This small molecule binds to this protein.
Small molecule (SMILES): N[C@@H](COP(=O)(O)O)C(=O)O

Binding-site contacts:
Ligand atom CA contacts residue LYS97 of chain 1.A at 4.3 Å.
Ligand atom C contacts residue ASP96 of chain 1.A at 4.1 Å.
Ligand atom O contacts residue CA1 of chain 1.C at 2.3 Å.
Ligand atom N contacts residue ASN64 of chain 1.A at 4.3 Å.
Ligand atom O2P contacts residue LYS97 of chain 1.A at 4.2 Å.
Ligand atom N contacts residue ASP34 of chain 1.A at 3.5 Å (salt-bridge).
Ligand atom CA contacts residue ASP40 of chain 1.A at 3.4 Å.
Ligand atom P contacts residue LYS97 of chain 1.A at 3.8 Å.
Ligand atom C contacts residue LYS97 of chain 1.A at 3.8 Å.
Ligand atom CA contacts residue CA1 of chain 1.C at 4.2 Å.
Ligand atom N contacts residue CA1 of chain 1.C at 3.9 Å.
Ligand atom OXT contacts residue CA1 of chain 1.C at 4.3 Å.
Ligand atom C contacts residue CA1 of chain 1.G at 4.5 Å.
Ligand atom C contacts residue TYR95 of chain 1.A at 4.1 Å (hydrophobic).
Ligand atom O contacts residue ASP96 of chain 1.A at 3.1 Å (salt-bridge).
Ligand atom N contacts residue ASP40 of chain 1.A at 2.8 Å (salt-bridge).
Ligand atom CB contacts residue LYS97 of chain 1.A at 4.0 Å.
Ligand atom OXT contacts residue LYS97 of chain 1.A at 2.9 Å (salt-bridge).
Ligand atom O contacts residue ASP40 of chain 1.A at 3.0 Å (salt-bridge).
Ligand atom OG contacts residue LYS97 of chain 1.A at 4.0 Å.
Ligand atom OXT contacts residue ASP96 of chain 1.A at 3.7 Å.
Ligand atom CA contacts residue CA1 of chain 1.G at 3.8 Å.
Ligand atom O contacts residue LYS97 of chain 1.A at 4.3 Å.
Ligand atom O1P contacts residue LYS97 of chain 1.A at 2.7 Å (salt-bridge).
Ligand atom C contacts residue CA1 of chain 1.C at 3.5 Å.
Ligand atom O contacts residue ASP34 of chain 1.A at 3.3 Å (salt-bridge).
Ligand atom N contacts residue CA1 of chain 1.G at 4.3 Å.
Ligand atom O contacts residue TYR95 of chain 1.A at 3.5 Å (h-bond).
Ligand atom C contacts residue ASP34 of chain 1.A at 4.3 Å.
Ligand atom C contacts residue ASP40 of chain 1.A at 3.5 Å.

Sequence of chain 1.A:
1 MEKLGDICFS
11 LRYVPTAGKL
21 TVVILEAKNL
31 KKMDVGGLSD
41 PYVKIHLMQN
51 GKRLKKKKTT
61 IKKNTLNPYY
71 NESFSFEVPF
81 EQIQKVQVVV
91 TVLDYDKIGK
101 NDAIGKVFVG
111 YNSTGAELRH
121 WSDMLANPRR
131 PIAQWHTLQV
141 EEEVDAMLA